Sequence of chain 30.C:
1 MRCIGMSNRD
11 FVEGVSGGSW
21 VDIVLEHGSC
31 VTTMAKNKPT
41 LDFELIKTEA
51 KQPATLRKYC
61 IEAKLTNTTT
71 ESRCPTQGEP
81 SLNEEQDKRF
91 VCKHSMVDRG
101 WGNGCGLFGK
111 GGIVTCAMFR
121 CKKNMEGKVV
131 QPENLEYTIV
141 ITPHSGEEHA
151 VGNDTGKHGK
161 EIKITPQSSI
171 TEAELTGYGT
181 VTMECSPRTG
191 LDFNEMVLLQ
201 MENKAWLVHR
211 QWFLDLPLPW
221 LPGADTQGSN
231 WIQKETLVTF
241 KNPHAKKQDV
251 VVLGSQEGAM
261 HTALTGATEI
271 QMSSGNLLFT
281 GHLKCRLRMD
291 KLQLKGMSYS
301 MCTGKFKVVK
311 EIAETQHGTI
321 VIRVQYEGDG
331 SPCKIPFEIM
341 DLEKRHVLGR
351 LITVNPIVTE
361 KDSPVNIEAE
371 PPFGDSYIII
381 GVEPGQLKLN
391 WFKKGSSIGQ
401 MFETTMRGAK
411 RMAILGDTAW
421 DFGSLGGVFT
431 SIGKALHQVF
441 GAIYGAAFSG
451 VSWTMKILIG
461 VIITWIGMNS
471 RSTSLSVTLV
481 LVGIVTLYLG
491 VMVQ

Binding-site contacts:
Ligand atom C2 contacts residue MET118 of chain 30.C at 4.5 Å (hydrophobic).
Ligand atom C7 contacts residue ASN67 of chain 30.C at 3.3 Å.
Ligand atom C7 contacts residue MET118 of chain 30.C at 4.0 Å (hydrophobic).
Ligand atom C7 contacts residue SER300 of chain 29.E at 3.4 Å.
Ligand atom C5 contacts residue ASN67 of chain 30.C at 3.7 Å.
Ligand atom C2 contacts residue ASN67 of chain 30.C at 2.5 Å.
Ligand atom C8 contacts residue MET118 of chain 30.C at 3.8 Å (hydrophobic).
Ligand atom N2 contacts residue SER300 of chain 29.E at 3.9 Å.
Ligand atom C4 contacts residue ASN67 of chain 30.C at 4.2 Å.
Ligand atom N2 contacts residue MET118 of chain 30.C at 3.6 Å.
Ligand atom C8 contacts residue ASN67 of chain 30.C at 4.4 Å.
Ligand atom O7 contacts residue ASN67 of chain 30.C at 3.3 Å (h-bond).
Ligand atom C8 contacts residue ARG89 of chain 30.C at 3.3 Å.
Ligand atom C1 contacts residue ASN67 of chain 30.C at 1.4 Å.
Ligand atom O5 contacts residue ASN67 of chain 30.C at 2.4 Å (h-bond).
Ligand atom O7 contacts residue PHE90 of chain 30.C at 4.4 Å.
Ligand atom C8 contacts residue SER300 of chain 29.E at 1.9 Å.
Ligand atom N2 contacts residue ASN67 of chain 30.C at 2.9 Å (h-bond).
Ligand atom O7 contacts residue SER300 of chain 29.E at 4.3 Å.
Ligand atom C8 contacts residue PHE90 of chain 30.C at 3.7 Å (hydrophobic).
Ligand atom C3 contacts residue ASN67 of chain 30.C at 3.8 Å.
Ligand atom C7 contacts residue PHE90 of chain 30.C at 4.2 Å (hydrophobic).
Ligand atom C1 contacts residue MET118 of chain 30.C at 4.1 Å (hydrophobic).

Sequence of chain 29.E:
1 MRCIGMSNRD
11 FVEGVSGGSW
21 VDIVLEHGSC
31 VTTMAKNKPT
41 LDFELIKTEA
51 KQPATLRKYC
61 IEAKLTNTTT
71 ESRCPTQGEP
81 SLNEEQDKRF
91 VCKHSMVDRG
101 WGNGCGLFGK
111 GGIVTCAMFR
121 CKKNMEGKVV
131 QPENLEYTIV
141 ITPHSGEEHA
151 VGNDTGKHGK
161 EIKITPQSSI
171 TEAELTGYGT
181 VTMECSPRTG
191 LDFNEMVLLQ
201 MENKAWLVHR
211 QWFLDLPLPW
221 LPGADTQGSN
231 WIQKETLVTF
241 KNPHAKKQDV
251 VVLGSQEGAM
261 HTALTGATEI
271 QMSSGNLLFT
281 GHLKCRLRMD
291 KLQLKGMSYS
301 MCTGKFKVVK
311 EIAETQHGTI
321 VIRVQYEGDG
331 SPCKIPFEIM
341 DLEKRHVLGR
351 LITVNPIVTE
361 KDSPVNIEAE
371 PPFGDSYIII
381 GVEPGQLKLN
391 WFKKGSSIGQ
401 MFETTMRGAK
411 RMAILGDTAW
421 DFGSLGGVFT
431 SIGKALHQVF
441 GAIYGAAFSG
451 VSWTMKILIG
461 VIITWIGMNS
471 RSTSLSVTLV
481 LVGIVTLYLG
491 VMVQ

A protein and the small-molecule ligand that binds it are described below.
Small molecule (SMILES): CC(=O)N[C@@H]1[C@@H](O)[C@H](O)[C@@H](CO)O[C@H]1O